Sequence of chain 35.A:
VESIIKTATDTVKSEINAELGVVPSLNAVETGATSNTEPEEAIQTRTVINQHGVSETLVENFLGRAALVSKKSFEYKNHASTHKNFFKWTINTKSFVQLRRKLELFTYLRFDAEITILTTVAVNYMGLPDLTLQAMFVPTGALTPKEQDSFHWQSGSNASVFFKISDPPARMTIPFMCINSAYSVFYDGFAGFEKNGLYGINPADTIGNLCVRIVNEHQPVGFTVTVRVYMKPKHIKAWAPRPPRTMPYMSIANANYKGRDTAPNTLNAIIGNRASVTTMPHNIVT

Sequence of chain 35.C:
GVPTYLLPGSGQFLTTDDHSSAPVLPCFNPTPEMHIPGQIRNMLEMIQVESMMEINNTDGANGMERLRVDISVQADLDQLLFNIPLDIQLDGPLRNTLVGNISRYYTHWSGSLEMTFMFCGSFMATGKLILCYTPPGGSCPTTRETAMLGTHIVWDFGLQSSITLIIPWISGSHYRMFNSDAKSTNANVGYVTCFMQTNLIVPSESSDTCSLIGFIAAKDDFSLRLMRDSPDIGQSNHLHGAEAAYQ

Binding-site contacts:
Ligand atom C4 contacts residue ASP232 of chain 35.C at 3.5 Å.
Ligand atom C4 contacts residue ASP91 of chain 35.C at 3.3 Å.
Ligand atom O3 contacts residue GLY282 of chain 35.A at 3.4 Å.
Ligand atom O7 contacts residue SER180 of chain 35.C at 3.7 Å.
Ligand atom C3 contacts residue ARG95 of chain 35.C at 3.9 Å.
Ligand atom O4 contacts residue ASP91 of chain 35.C at 2.8 Å (salt-bridge).
Ligand atom C5 contacts residue PRO274 of chain 35.A at 3.9 Å (hydrophobic).
Ligand atom C11 contacts residue ILE233 of chain 35.C at 3.8 Å (hydrophobic).
Ligand atom O4 contacts residue ARG95 of chain 35.C at 3.6 Å.
Ligand atom C6 contacts residue ASP91 of chain 35.C at 3.9 Å.
Ligand atom O4 contacts residue ASP232 of chain 35.C at 2.8 Å (salt-bridge).
Ligand atom O10 contacts residue ASN275 of chain 35.A at 2.9 Å (h-bond).
Ligand atom O3 contacts residue PRO274 of chain 35.A at 3.9 Å.
Ligand atom O4 contacts residue ASN275 of chain 35.A at 3.0 Å (h-bond).
Ligand atom O1B contacts residue ARG104 of chain 35.C at 2.8 Å (salt-bridge).
Ligand atom C3 contacts residue ASP232 of chain 35.C at 4.1 Å.
Ligand atom C3 contacts residue PRO274 of chain 35.A at 4.1 Å (hydrophobic).
Ligand atom C10 contacts residue ASN275 of chain 35.A at 3.2 Å.
Ligand atom C10 contacts residue PRO231 of chain 35.C at 3.9 Å (hydrophobic).
Ligand atom C4 contacts residue PRO274 of chain 35.A at 4.0 Å (hydrophobic).
Ligand atom C6 contacts residue PRO231 of chain 35.C at 4.0 Å (hydrophobic).
Ligand atom O6 contacts residue ASP91 of chain 35.C at 3.3 Å.
Ligand atom O4 contacts residue PRO231 of chain 35.C at 3.8 Å.
Ligand atom C4 contacts residue ASN275 of chain 35.A at 3.8 Å.
Ligand atom C3 contacts residue ARG104 of chain 35.C at 3.9 Å.
Ligand atom C5 contacts residue PRO231 of chain 35.C at 3.6 Å (hydrophobic).
Ligand atom C4 contacts residue ARG104 of chain 35.C at 4.0 Å.
Ligand atom O7 contacts residue PRO274 of chain 35.A at 3.4 Å.
Ligand atom C5 contacts residue ASN275 of chain 35.A at 3.5 Å.
Ligand atom C11 contacts residue GLY234 of chain 35.C at 3.9 Å.
Ligand atom C11 contacts residue ASP232 of chain 35.C at 3.8 Å.
Ligand atom O3 contacts residue ASP91 of chain 35.C at 4.0 Å.
Ligand atom O10 contacts residue ARG270 of chain 35.A at 4.0 Å.
Ligand atom C3 contacts residue PRO274 of chain 35.A at 3.8 Å (hydrophobic).
Ligand atom N5 contacts residue ASN275 of chain 35.A at 3.5 Å (h-bond).
Ligand atom C11 contacts residue PRO231 of chain 35.C at 4.0 Å (hydrophobic).
Ligand atom C1 contacts residue ARG104 of chain 35.C at 3.7 Å.
Ligand atom O6 contacts residue PRO274 of chain 35.A at 3.7 Å.
Ligand atom N5 contacts residue PRO231 of chain 35.C at 2.9 Å (h-bond).
Ligand atom C4 contacts residue PRO231 of chain 35.C at 3.4 Å (hydrophobic).

A small-molecule ligand and the protein it binds are described below.
Small molecule (SMILES): CC(=O)N[C@@H]1[C@@H](O)[C@H](O[C@@H]2O[C@H](CO[C@]3(C(=O)O)C[C@H](O)[C@@H](NC(C)=O)[C@H]([C@H](O)[C@H](O)CO)O3)[C@H](O)[C@H](O)[C@H]2O)[C@@H](CO)O[C@H]1O